Binding-site contacts:
Ligand atom C3 contacts residue ASN28 of chain 1.E at 3.8 Å.
Ligand atom C4 contacts residue ASN28 of chain 1.E at 4.2 Å.
Ligand atom O2 contacts residue ASN28 of chain 1.E at 4.3 Å.
Ligand atom C5 contacts residue ASN28 of chain 1.E at 3.6 Å.
Ligand atom C8 contacts residue GLN27 of chain 1.E at 4.0 Å.
Ligand atom O5 contacts residue ASN28 of chain 1.E at 2.3 Å (h-bond).
Ligand atom O7 contacts residue ASN28 of chain 1.E at 2.9 Å (h-bond).
Ligand atom C7 contacts residue ASN28 of chain 1.E at 3.2 Å.
Ligand atom C2 contacts residue ASN28 of chain 1.E at 2.5 Å.
Ligand atom C1 contacts residue ASN28 of chain 1.E at 1.4 Å.
Ligand atom O6 contacts residue ASN28 of chain 1.E at 4.3 Å.
Ligand atom C8 contacts residue SER26 of chain 1.E at 4.0 Å.
Ligand atom N2 contacts residue ASN28 of chain 1.E at 3.0 Å (h-bond).
Ligand atom C8 contacts residue ASN28 of chain 1.E at 4.2 Å.

A protein and the small-molecule ligand that binds it are described below.
Small molecule (SMILES): CC(=O)N[C@H]1[C@H](O[C@H]2[C@H](O)[C@@H](NC(C)=O)CO[C@@H]2CO[C@@H]2O[C@@H](C)[C@@H](O)[C@@H](O)[C@@H]2O)O[C@H](CO)[C@@H](O[C@@H]2O[C@H](CO[C@H]3O[C@H](CO)[C@@H](O)[C@H](O)[C@@H]3O[C@@H]3O[C@H](CO)[C@@H](O)[C@H](O)[C@H]3NC(C)=O)[C@@H](O)[C@H](O[C@H]3O[C@H](CO)[C@@H](O)[C@H](O)[C@@H]3O[C@H]3O[C@H](CO)[C@@H](O)[C@H](O)[C@@H]3O)[C@@H]2O)[C@@H]1O

Sequence of chain 1.E:
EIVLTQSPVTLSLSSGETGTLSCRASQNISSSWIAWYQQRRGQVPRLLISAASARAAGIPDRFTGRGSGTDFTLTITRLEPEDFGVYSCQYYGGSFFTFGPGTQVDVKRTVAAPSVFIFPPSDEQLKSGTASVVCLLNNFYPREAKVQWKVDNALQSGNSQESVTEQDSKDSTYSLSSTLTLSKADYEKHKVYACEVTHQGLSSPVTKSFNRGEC